Binding-site contacts:
Ligand atom O contacts residue LEU101 of chain 2.A at 3.6 Å.
Ligand atom O contacts residue THR44 of chain 2.A at 3.2 Å (h-bond).
Ligand atom C contacts residue ALA8 of chain 2.A at 4.1 Å (hydrophobic).
Ligand atom CA contacts residue THR45 of chain 2.A at 3.5 Å.
Ligand atom C contacts residue LEU101 of chain 2.A at 4.2 Å (hydrophobic).
Ligand atom CB contacts residue VAL205 of chain 2.A at 4.1 Å (hydrophobic).
Ligand atom CA contacts residue ALA8 of chain 2.A at 3.6 Å (hydrophobic).
Ligand atom OXT contacts residue TYR133 of chain 2.A at 3.1 Å.
Ligand atom O3 contacts residue THR45 of chain 2.A at 2.6 Å (h-bond).
Ligand atom O contacts residue GLY43 of chain 2.A at 3.5 Å.
Ligand atom CB contacts residue THR45 of chain 2.A at 3.7 Å.
Ligand atom CB contacts residue TYR133 of chain 2.A at 3.6 Å (hydrophobic).
Ligand atom O3 contacts residue GLY43 of chain 2.A at 4.1 Å.
Ligand atom C contacts residue ILE203 of chain 2.A at 4.4 Å (hydrophobic).
Ligand atom CA contacts residue THR44 of chain 2.A at 3.8 Å.
Ligand atom CA contacts residue TYR133 of chain 2.A at 3.8 Å (hydrophobic).
Ligand atom C contacts residue TYR133 of chain 2.A at 3.5 Å (hydrophobic).
Ligand atom O contacts residue TYR133 of chain 2.A at 4.0 Å.
Ligand atom O contacts residue VAL40 of chain 2.A at 4.3 Å.
Ligand atom O3 contacts residue ALA8 of chain 2.A at 3.4 Å.
Ligand atom OXT contacts residue LEU101 of chain 2.A at 3.8 Å.
Ligand atom O contacts residue ALA8 of chain 2.A at 4.4 Å.
Ligand atom OXT contacts residue ILE203 of chain 2.A at 3.9 Å.
Ligand atom C contacts residue THR44 of chain 2.A at 4.0 Å.
Ligand atom O3 contacts residue THR44 of chain 2.A at 3.3 Å (h-bond).
Ligand atom CB contacts residue ALA8 of chain 2.A at 4.2 Å (hydrophobic).

Sequence of chain 2.A:
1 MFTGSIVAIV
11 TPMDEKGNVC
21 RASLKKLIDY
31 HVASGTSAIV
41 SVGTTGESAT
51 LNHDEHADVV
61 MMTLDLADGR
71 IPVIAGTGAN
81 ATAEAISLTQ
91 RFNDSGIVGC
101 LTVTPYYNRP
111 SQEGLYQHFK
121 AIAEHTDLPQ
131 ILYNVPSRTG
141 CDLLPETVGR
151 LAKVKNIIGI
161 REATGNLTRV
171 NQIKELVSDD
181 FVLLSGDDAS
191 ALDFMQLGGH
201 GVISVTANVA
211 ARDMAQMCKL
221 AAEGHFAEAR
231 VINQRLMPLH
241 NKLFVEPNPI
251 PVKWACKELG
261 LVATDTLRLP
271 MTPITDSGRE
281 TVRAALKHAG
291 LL

The protein below binds the small molecule below.
Small molecule (SMILES): CC(=O)C(=O)O